Sequence of chain 3.A:
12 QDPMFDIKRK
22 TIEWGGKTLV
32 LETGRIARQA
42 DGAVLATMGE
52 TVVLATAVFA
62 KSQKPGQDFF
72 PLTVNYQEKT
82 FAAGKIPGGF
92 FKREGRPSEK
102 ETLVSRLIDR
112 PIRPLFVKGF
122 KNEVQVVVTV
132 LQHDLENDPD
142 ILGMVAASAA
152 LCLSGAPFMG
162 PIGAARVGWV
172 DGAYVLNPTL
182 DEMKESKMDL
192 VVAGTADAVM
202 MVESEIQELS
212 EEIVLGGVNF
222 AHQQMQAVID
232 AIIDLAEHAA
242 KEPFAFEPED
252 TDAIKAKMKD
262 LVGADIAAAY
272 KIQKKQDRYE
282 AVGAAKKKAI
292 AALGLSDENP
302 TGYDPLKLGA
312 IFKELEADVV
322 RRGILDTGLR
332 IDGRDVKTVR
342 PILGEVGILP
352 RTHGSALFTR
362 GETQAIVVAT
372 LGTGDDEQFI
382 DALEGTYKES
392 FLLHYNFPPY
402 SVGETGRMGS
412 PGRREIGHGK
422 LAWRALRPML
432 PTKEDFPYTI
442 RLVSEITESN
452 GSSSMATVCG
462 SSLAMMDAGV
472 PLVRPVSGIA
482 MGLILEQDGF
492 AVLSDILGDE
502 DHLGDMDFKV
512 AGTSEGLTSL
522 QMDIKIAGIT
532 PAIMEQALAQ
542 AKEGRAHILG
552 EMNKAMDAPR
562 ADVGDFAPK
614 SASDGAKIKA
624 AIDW

Binding-site contacts:
Ligand atom CA contacts residue GLY161 of chain 3.A at 3.7 Å.
Ligand atom CH2 contacts residue ALA241 of chain 3.A at 3.7 Å (hydrophobic).
Ligand atom O contacts residue PHE159 of chain 3.A at 3.8 Å.
Ligand atom CH2 contacts residue ALA237 of chain 3.A at 3.6 Å (hydrophobic).
Ligand atom CD1 contacts residue PRO158 of chain 3.A at 3.8 Å (hydrophobic).
Ligand atom CZ contacts residue HIS239 of chain 3.A at 3.2 Å.
Ligand atom CA contacts residue PRO244 of chain 3.A at 3.6 Å (hydrophobic).
Ligand atom CZ2 contacts residue GLU238 of chain 3.A at 3.8 Å.
Ligand atom CH2 contacts residue PHE247 of chain 3.A at 3.5 Å (hydrophobic).
Ligand atom CE3 contacts residue VAL118 of chain 3.A at 3.9 Å (hydrophobic).
Ligand atom NE1 contacts residue ILE234 of chain 3.A at 3.4 Å.
Ligand atom CD1 contacts residue ILE234 of chain 3.A at 3.4 Å (hydrophobic).
Ligand atom CZ3 contacts residue VAL118 of chain 3.A at 3.4 Å (hydrophobic).
Ligand atom CB contacts residue GLU238 of chain 3.A at 3.0 Å.
Ligand atom CG contacts residue GLU238 of chain 3.A at 3.4 Å.
Ligand atom CD1 contacts residue ALA157 of chain 3.A at 3.7 Å (hydrophobic).
Ligand atom CE2 contacts residue PHE245 of chain 3.A at 3.4 Å (hydrophobic).
Ligand atom CD2 contacts residue PRO158 of chain 3.A at 3.7 Å (hydrophobic).
Ligand atom NE1 contacts residue PHE245 of chain 3.A at 2.7 Å (h-bond).
Ligand atom CD1 contacts residue GLY156 of chain 3.A at 3.7 Å.
Ligand atom NE contacts residue ALA241 of chain 3.A at 3.4 Å (h-bond).
Ligand atom CZ2 contacts residue ALA237 of chain 3.A at 3.6 Å (hydrophobic).
Ligand atom CD1 contacts residue PRO244 of chain 3.A at 3.7 Å (hydrophobic).
Ligand atom NE1 contacts residue PRO158 of chain 3.A at 3.8 Å.
Ligand atom NH2 contacts residue ALA241 of chain 3.A at 3.6 Å.
Ligand atom CB contacts residue PHE159 of chain 3.A at 3.7 Å (hydrophobic).
Ligand atom CZ2 contacts residue PHE247 of chain 3.A at 3.8 Å (hydrophobic).
Ligand atom CD2 contacts residue ALA237 of chain 3.A at 3.9 Å (hydrophobic).
Ligand atom CZ3 contacts residue ALA241 of chain 3.A at 3.5 Å (hydrophobic).
Ligand atom NH2 contacts residue HIS239 of chain 3.A at 3.7 Å.
Ligand atom CZ2 contacts residue PRO158 of chain 3.A at 3.9 Å (hydrophobic).
Ligand atom CZ2 contacts residue PHE245 of chain 3.A at 3.4 Å (hydrophobic).
Ligand atom CZ3 contacts residue ALA237 of chain 3.A at 3.7 Å (hydrophobic).
Ligand atom CD contacts residue GLU238 of chain 3.A at 3.0 Å.
Ligand atom NH1 contacts residue HIS239 of chain 3.A at 2.8 Å (h-bond).
Ligand atom CE2 contacts residue PRO158 of chain 3.A at 3.7 Å (hydrophobic).
Ligand atom CE2 contacts residue ALA237 of chain 3.A at 3.7 Å (hydrophobic).
Ligand atom CG contacts residue PRO158 of chain 3.A at 3.7 Å (hydrophobic).
Ligand atom NH1 contacts residue MET160 of chain 3.A at 3.6 Å (h-bond).
Ligand atom CB contacts residue GLY161 of chain 3.A at 3.5 Å.

The small molecule below binds the protein below.
Small molecule (SMILES): C[C@H](NC(=O)[C@H](CCCN=C(N)N)NC(=O)[C@@H]1CCCN1)C(=O)NCC(=O)N[C@@H](CC1=CN=C2C=CC=CC12)C(=O)N[C@@H](CC1=CN=C2C=CC=CC12)C(=O)N[C@H](C=O)CCCN=C(N)N